Binding-site contacts:
Ligand atom C4A contacts residue 0GZ1 of chain 1.C at 0.1 Å.
Ligand atom O4B contacts residue 0GZ1 of chain 1.C at 0.1 Å (h-bond).
Ligand atom O6 contacts residue TYR156 of chain 1.A at 3.3 Å.
Ligand atom O1 contacts residue 0GZ1 of chain 1.C at 1.0 Å (h-bond).
Ligand atom C6 contacts residue 0GZ1 of chain 1.C at 0.4 Å.
Ligand atom O2 contacts residue 0GZ1 of chain 1.C at 0.6 Å (h-bond).
Ligand atom O4A contacts residue 0GZ1 of chain 1.C at 0.1 Å (h-bond).
Ligand atom O6A contacts residue 0GZ1 of chain 1.C at 0.3 Å (h-bond).
Ligand atom C5 contacts residue 0GZ1 of chain 1.C at 0.6 Å.
Ligand atom O2 contacts residue HIS180 of chain 1.A at 2.7 Å (h-bond).
Ligand atom C5 contacts residue PRO252 of chain 1.A at 3.5 Å (hydrophobic).
Ligand atom C2 contacts residue HIS31 of chain 1.A at 3.7 Å.
Ligand atom O4B contacts residue ASN253 of chain 1.A at 2.8 Å (h-bond).
Ligand atom C4A contacts residue ARG217 of chain 1.A at 3.2 Å.
Ligand atom C6A contacts residue TYR49 of chain 1.A at 3.5 Å (hydrophobic).
Ligand atom O6 contacts residue LEU131 of chain 1.A at 3.6 Å.
Ligand atom O4B contacts residue ARG130 of chain 1.A at 2.9 Å (salt-bridge).
Ligand atom O6A contacts residue TYR49 of chain 1.A at 2.6 Å (h-bond).
Ligand atom O4A contacts residue ARG130 of chain 1.A at 3.0 Å (salt-bridge).
Ligand atom C3 contacts residue ARG217 of chain 1.A at 3.3 Å.
Ligand atom O4A contacts residue ARG217 of chain 1.A at 3.2 Å (salt-bridge).
Ligand atom O2 contacts residue HIS31 of chain 1.A at 2.7 Å (h-bond).
Ligand atom C6A contacts residue 0GZ1 of chain 1.C at 0.1 Å.
Ligand atom C3 contacts residue 0GZ1 of chain 1.C at 0.4 Å.
Ligand atom O6 contacts residue 0GZ1 of chain 1.C at 1.5 Å.
Ligand atom O4A contacts residue TYR156 of chain 1.A at 2.5 Å (h-bond).
Ligand atom C4 contacts residue 0GZ1 of chain 1.C at 0.3 Å.
Ligand atom O6A contacts residue SER77 of chain 1.A at 2.6 Å (h-bond).
Ligand atom O6 contacts residue ARG124 of chain 1.A at 3.1 Å (salt-bridge).
Ligand atom O1 contacts residue HIS33 of chain 1.A at 3.0 Å (h-bond).
Ligand atom O6B contacts residue ARG124 of chain 1.A at 3.0 Å (salt-bridge).
Ligand atom C2 contacts residue 0GZ1 of chain 1.C at 0.6 Å.
Ligand atom O4B contacts residue ARG217 of chain 1.A at 3.4 Å (salt-bridge).
Ligand atom C6A contacts residue SER77 of chain 1.A at 3.4 Å.
Ligand atom O6B contacts residue SER77 of chain 1.A at 2.9 Å (h-bond).
Ligand atom C4A contacts residue TYR156 of chain 1.A at 3.6 Å (hydrophobic).
Ligand atom O4A contacts residue ARG183 of chain 1.A at 3.5 Å (salt-bridge).
Ligand atom O4A contacts residue ACT1 of chain 1.D at 3.4 Å (h-bond).
Ligand atom O6B contacts residue ALA76 of chain 1.A at 3.5 Å.
Ligand atom O6B contacts residue 0GZ1 of chain 1.C at 0.1 Å (h-bond).

This small molecule binds to this protein.
Small molecule (SMILES): O=C(O)/C=C(\C=C(/O)C(=O)O)C(=O)O

Sequence of chain 1.A:
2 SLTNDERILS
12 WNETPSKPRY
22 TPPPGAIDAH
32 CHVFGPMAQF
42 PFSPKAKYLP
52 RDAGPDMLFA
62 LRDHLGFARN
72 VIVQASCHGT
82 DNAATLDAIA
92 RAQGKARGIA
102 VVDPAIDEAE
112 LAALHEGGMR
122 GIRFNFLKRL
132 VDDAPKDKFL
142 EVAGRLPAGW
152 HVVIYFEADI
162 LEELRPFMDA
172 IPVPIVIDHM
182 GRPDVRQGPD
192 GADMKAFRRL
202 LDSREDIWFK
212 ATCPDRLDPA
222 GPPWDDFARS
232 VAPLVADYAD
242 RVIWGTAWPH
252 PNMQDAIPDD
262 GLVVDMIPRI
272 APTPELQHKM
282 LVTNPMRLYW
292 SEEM